Sequence of chain 24.A:
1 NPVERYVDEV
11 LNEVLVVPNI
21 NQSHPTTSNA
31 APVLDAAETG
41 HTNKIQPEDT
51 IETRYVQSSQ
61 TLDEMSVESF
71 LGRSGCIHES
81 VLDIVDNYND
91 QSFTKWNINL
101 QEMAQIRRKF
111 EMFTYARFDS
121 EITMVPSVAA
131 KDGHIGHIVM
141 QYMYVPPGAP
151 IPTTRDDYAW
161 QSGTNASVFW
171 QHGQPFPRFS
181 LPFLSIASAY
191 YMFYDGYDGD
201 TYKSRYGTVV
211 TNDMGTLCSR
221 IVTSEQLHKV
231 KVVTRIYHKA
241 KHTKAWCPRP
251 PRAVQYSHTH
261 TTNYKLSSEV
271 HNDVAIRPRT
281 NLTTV

Sequence of chain 24.C:
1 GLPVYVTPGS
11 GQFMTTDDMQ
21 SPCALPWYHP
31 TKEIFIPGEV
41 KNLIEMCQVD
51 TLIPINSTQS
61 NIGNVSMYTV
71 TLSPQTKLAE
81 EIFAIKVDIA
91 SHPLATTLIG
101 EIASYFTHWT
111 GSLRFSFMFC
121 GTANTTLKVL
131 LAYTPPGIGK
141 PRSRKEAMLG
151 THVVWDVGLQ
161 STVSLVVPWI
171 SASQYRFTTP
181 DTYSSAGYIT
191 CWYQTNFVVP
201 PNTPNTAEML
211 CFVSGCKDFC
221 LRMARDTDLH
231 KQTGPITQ

This small molecule binds to this protein.
Small molecule (SMILES): Cc1cc(CCCOc2c(C)cc(-c3coc(C)n3)cc2C)on1

Binding-site contacts:
Ligand atom CM3 contacts residue TYR190 of chain 24.A at 3.9 Å (hydrophobic).
Ligand atom CM4 contacts residue TYR142 of chain 24.A at 3.1 Å (hydrophobic).
Ligand atom C2C contacts residue ILE98 of chain 24.A at 4.0 Å (hydrophobic).
Ligand atom C4A contacts residue TYR144 of chain 24.A at 3.8 Å (hydrophobic).
Ligand atom C1A contacts residue TYR144 of chain 24.A at 3.1 Å (hydrophobic).
Ligand atom C1B contacts residue LEU181 of chain 24.A at 3.8 Å (hydrophobic).
Ligand atom N3A contacts residue LEU217 of chain 24.A at 3.4 Å.
Ligand atom CM2 contacts residue ILE236 of chain 24.A at 4.0 Å (hydrophobic).
Ligand atom CM6 contacts residue LEU181 of chain 24.A at 3.7 Å (hydrophobic).
Ligand atom O5A contacts residue ALA166 of chain 24.A at 3.9 Å.
Ligand atom C5 contacts residue MET214 of chain 24.A at 3.6 Å (hydrophobic).
Ligand atom C6B contacts residue ILE98 of chain 24.A at 3.6 Å (hydrophobic).
Ligand atom C1A contacts residue PHE179 of chain 24.A at 3.5 Å (hydrophobic).
Ligand atom CM4 contacts residue PHE179 of chain 24.A at 3.9 Å (hydrophobic).
Ligand atom CM4 contacts residue VAL168 of chain 24.A at 3.5 Å (hydrophobic).
Ligand atom C2B contacts residue ILE122 of chain 24.A at 3.9 Å (hydrophobic).
Ligand atom O5A contacts residue TYR144 of chain 24.A at 3.1 Å.
Ligand atom O1 contacts residue LEU100 of chain 24.A at 4.0 Å.
Ligand atom C4B contacts residue PHE179 of chain 24.A at 3.9 Å (hydrophobic).
Ligand atom C2B contacts residue ILE98 of chain 24.A at 3.9 Å (hydrophobic).
Ligand atom CM6 contacts residue LEU184 of chain 24.A at 3.4 Å (hydrophobic).
Ligand atom O1B contacts residue ILE98 of chain 24.A at 2.9 Å.
Ligand atom C4B contacts residue LEU181 of chain 24.A at 3.8 Å (hydrophobic).
Ligand atom CM6 contacts residue TYR144 of chain 24.A at 3.7 Å (hydrophobic).
Ligand atom C6B contacts residue LEU181 of chain 24.A at 3.3 Å (hydrophobic).
Ligand atom C3 contacts residue LEU100 of chain 24.A at 3.9 Å (hydrophobic).
Ligand atom C1B contacts residue ILE98 of chain 24.A at 3.6 Å (hydrophobic).
Ligand atom C5B contacts residue TYR144 of chain 24.A at 3.6 Å (hydrophobic).
Ligand atom C1C contacts residue MET214 of chain 24.A at 3.7 Å (hydrophobic).
Ligand atom CM2 contacts residue ILE122 of chain 24.A at 3.7 Å (hydrophobic).
Ligand atom N2 contacts residue MET214 of chain 24.A at 3.8 Å.
Ligand atom N2 contacts residue LEU100 of chain 24.A at 3.8 Å.
Ligand atom O1 contacts residue MET214 of chain 24.A at 3.2 Å.
Ligand atom N3A contacts residue PHE179 of chain 24.A at 3.0 Å.
Ligand atom C2A contacts residue PHE179 of chain 24.A at 3.3 Å (hydrophobic).
Ligand atom C2A contacts residue TYR144 of chain 24.A at 3.7 Å (hydrophobic).
Ligand atom C4A contacts residue PHE179 of chain 24.A at 3.3 Å (hydrophobic).
Ligand atom O5A contacts residue PHE179 of chain 24.A at 3.7 Å.
Ligand atom C4 contacts residue TYR190 of chain 24.A at 3.8 Å (hydrophobic).
Ligand atom C5B contacts residue LEU181 of chain 24.A at 3.3 Å (hydrophobic).